Binding-site contacts:
Ligand atom O23 contacts residue HIS90 of chain 1.B at 3.0 Å (h-bond).
Ligand atom C4 contacts residue TYR96 of chain 1.A at 3.5 Å (hydrophobic).
Ligand atom O24 contacts residue PRO102 of chain 1.B at 3.0 Å.
Ligand atom C34 contacts residue PHE5 of chain 1.A at 3.6 Å (hydrophobic).
Ligand atom O3 contacts residue SER66 of chain 1.A at 3.5 Å (h-bond).
Ligand atom O4 contacts residue TYR96 of chain 1.A at 3.5 Å (h-bond).
Ligand atom O3 contacts residue ASN53 of chain 1.A at 3.2 Å (h-bond).
Ligand atom C16 contacts residue TYR44 of chain 1.A at 3.5 Å (hydrophobic).
Ligand atom C2 contacts residue GLN45 of chain 1.A at 3.4 Å.
Ligand atom O24 contacts residue HIS90 of chain 1.B at 3.2 Å (h-bond).
Ligand atom C38 contacts residue ALA101 of chain 1.B at 3.5 Å (hydrophobic).
Ligand atom C23 contacts residue PHE125 of chain 1.A at 3.3 Å (hydrophobic).
Ligand atom C12 contacts residue PHE131 of chain 1.A at 3.6 Å (hydrophobic).
Ligand atom C31 contacts residue D121 of chain 1.D at 3.6 Å.
Ligand atom C34 contacts residue D121 of chain 1.D at 3.6 Å.
Ligand atom C40 contacts residue PHE99 of chain 1.B at 3.5 Å (hydrophobic).
Ligand atom C6 contacts residue PHE133 of chain 1.A at 3.4 Å (hydrophobic).
Ligand atom C20 contacts residue PHE131 of chain 1.A at 3.3 Å (hydrophobic).
Ligand atom C3 contacts residue TYR96 of chain 1.A at 3.2 Å (hydrophobic).
Ligand atom O4 contacts residue ASN53 of chain 1.A at 3.2 Å (h-bond).
Ligand atom C32 contacts residue TYR123 of chain 1.A at 3.5 Å (hydrophobic).
Ligand atom O23 contacts residue PHE86 of chain 1.B at 2.9 Å.
Ligand atom C7 contacts residue PHE133 of chain 1.A at 3.0 Å (hydrophobic).
Ligand atom C18 contacts residue PHE133 of chain 1.A at 3.3 Å (hydrophobic).
Ligand atom C32 contacts residue D121 of chain 1.D at 3.5 Å.
Ligand atom C35 contacts residue PHE5 of chain 1.A at 3.5 Å (hydrophobic).
Ligand atom O4 contacts residue PHE135 of chain 1.A at 3.2 Å.
Ligand atom C35 contacts residue TYR44 of chain 1.A at 3.5 Å (hydrophobic).
Ligand atom C5 contacts residue PHE133 of chain 1.A at 3.5 Å (hydrophobic).
Ligand atom O3 contacts residue TYR96 of chain 1.A at 3.4 Å (h-bond).
Ligand atom O23 contacts residue PHE125 of chain 1.A at 3.4 Å.
Ligand atom C30 contacts residue VAL6 of chain 1.A at 3.6 Å (hydrophobic).
Ligand atom C13 contacts residue PHE131 of chain 1.A at 3.2 Å (hydrophobic).
Ligand atom C11 contacts residue ALA102 of chain 1.A at 3.5 Å (hydrophobic).
Ligand atom O3 contacts residue GLN45 of chain 1.A at 3.3 Å (h-bond).
Ligand atom C39 contacts residue ALA100 of chain 1.B at 3.1 Å (hydrophobic).
Ligand atom C17 contacts residue TYR96 of chain 1.A at 3.1 Å (hydrophobic).
Ligand atom C33 contacts residue D121 of chain 1.D at 3.5 Å.
Ligand atom C11 contacts residue PHE131 of chain 1.A at 3.5 Å (hydrophobic).
Ligand atom C34 contacts residue TYR123 of chain 1.A at 3.0 Å (hydrophobic).

Sequence of chain 1.A:
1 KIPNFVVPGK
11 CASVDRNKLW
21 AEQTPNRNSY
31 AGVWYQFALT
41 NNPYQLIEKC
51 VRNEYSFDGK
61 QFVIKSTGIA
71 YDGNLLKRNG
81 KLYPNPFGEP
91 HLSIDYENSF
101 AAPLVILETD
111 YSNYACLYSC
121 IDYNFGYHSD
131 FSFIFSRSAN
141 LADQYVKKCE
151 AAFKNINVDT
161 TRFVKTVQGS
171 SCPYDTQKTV

Sequence of chain 1.B:
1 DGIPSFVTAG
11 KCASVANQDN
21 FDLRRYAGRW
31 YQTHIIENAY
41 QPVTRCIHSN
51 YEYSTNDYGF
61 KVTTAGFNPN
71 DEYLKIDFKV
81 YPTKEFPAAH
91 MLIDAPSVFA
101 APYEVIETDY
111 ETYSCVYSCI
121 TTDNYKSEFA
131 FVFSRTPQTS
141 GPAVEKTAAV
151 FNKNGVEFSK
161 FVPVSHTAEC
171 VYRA

A small-molecule ligand and the protein it binds are described below.
Small molecule (SMILES): CC1=C(/C=C/C(C)=C/C=C/C(C)=C/C=C/C=C(C)/C=C/C=C(C)/C=C/C2=C(C)C(=O)[C@@H](O)CC2(C)C)C(C)(C)C[C@H](O)C1=O